Binding-site contacts:
Ligand atom C1 contacts residue ASN154 of chain 1.F at 1.4 Å.
Ligand atom C6 contacts residue SER151 of chain 1.F at 4.4 Å.
Ligand atom C7 contacts residue ASN154 of chain 1.F at 3.6 Å.
Ligand atom N2 contacts residue ASN154 of chain 1.F at 2.6 Å (h-bond).
Ligand atom C4 contacts residue ASN154 of chain 1.F at 3.4 Å.
Ligand atom O6 contacts residue GLU147 of chain 1.F at 4.3 Å.
Ligand atom C5 contacts residue ASN154 of chain 1.F at 2.6 Å.
Ligand atom C2 contacts residue ASN154 of chain 1.F at 2.3 Å.
Ligand atom C6 contacts residue GLU150 of chain 1.F at 3.9 Å.
Ligand atom O6 contacts residue GLU150 of chain 1.F at 3.4 Å.
Ligand atom C3 contacts residue ASN154 of chain 1.F at 2.9 Å.
Ligand atom O3 contacts residue ASN154 of chain 1.F at 4.3 Å.
Ligand atom C6 contacts residue GLU147 of chain 1.F at 3.9 Å.
Ligand atom C6 contacts residue ASN154 of chain 1.F at 4.0 Å.
Ligand atom O7 contacts residue ASN154 of chain 1.F at 4.3 Å.
Ligand atom O5 contacts residue ASN154 of chain 1.F at 2.2 Å (h-bond).
Ligand atom O5 contacts residue GLU150 of chain 1.F at 3.2 Å.
Ligand atom C1 contacts residue GLU150 of chain 1.F at 4.0 Å.
Ligand atom C8 contacts residue ASN154 of chain 1.F at 4.0 Å.
Ligand atom C5 contacts residue GLU150 of chain 1.F at 4.2 Å.

This small molecule binds to this protein.
Small molecule (SMILES): CC(=O)N[C@H]1[C@H](O[C@H]2[C@H](O)[C@@H](NC(C)=O)CO[C@@H]2CO)O[C@H](CO)[C@@H](O)[C@@H]1O

Sequence of chain 1.F:
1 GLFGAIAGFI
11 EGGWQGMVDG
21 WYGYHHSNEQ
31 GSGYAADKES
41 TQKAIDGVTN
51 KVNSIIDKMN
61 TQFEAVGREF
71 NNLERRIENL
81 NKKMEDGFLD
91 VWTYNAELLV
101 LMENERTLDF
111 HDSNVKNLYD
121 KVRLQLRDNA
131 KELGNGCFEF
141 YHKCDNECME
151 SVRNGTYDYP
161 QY